Binding-site contacts:
Ligand atom C8 contacts residue ASN1101 of chain 1.C at 4.4 Å.
Ligand atom C1 contacts residue ASN1101 of chain 1.C at 1.4 Å.
Ligand atom O5 contacts residue ASN1101 of chain 1.C at 2.2 Å (h-bond).
Ligand atom O5 contacts residue PHE1106 of chain 1.C at 4.0 Å.
Ligand atom C3 contacts residue ASN1101 of chain 1.C at 3.7 Å.
Ligand atom C6 contacts residue HIS1104 of chain 1.C at 4.3 Å.
Ligand atom C2 contacts residue HIS1104 of chain 1.C at 3.8 Å.
Ligand atom C5 contacts residue HIS1104 of chain 1.C at 3.1 Å.
Ligand atom C4 contacts residue ASN1101 of chain 1.C at 4.1 Å.
Ligand atom N2 contacts residue ASN1101 of chain 1.C at 3.0 Å (h-bond).
Ligand atom C1 contacts residue HIS1104 of chain 1.C at 3.0 Å.
Ligand atom C2 contacts residue ASN1101 of chain 1.C at 2.4 Å.
Ligand atom O4 contacts residue HIS1104 of chain 1.C at 4.0 Å.
Ligand atom C3 contacts residue HIS1104 of chain 1.C at 3.5 Å.
Ligand atom C7 contacts residue ASN1101 of chain 1.C at 3.9 Å.
Ligand atom N2 contacts residue HIS1104 of chain 1.C at 4.2 Å.
Ligand atom O7 contacts residue ASN1101 of chain 1.C at 4.2 Å.
Ligand atom C4 contacts residue HIS1104 of chain 1.C at 3.7 Å.
Ligand atom O5 contacts residue HIS1104 of chain 1.C at 3.2 Å (h-bond).
Ligand atom C5 contacts residue ASN1101 of chain 1.C at 3.6 Å.

Sequence of chain 1.C:
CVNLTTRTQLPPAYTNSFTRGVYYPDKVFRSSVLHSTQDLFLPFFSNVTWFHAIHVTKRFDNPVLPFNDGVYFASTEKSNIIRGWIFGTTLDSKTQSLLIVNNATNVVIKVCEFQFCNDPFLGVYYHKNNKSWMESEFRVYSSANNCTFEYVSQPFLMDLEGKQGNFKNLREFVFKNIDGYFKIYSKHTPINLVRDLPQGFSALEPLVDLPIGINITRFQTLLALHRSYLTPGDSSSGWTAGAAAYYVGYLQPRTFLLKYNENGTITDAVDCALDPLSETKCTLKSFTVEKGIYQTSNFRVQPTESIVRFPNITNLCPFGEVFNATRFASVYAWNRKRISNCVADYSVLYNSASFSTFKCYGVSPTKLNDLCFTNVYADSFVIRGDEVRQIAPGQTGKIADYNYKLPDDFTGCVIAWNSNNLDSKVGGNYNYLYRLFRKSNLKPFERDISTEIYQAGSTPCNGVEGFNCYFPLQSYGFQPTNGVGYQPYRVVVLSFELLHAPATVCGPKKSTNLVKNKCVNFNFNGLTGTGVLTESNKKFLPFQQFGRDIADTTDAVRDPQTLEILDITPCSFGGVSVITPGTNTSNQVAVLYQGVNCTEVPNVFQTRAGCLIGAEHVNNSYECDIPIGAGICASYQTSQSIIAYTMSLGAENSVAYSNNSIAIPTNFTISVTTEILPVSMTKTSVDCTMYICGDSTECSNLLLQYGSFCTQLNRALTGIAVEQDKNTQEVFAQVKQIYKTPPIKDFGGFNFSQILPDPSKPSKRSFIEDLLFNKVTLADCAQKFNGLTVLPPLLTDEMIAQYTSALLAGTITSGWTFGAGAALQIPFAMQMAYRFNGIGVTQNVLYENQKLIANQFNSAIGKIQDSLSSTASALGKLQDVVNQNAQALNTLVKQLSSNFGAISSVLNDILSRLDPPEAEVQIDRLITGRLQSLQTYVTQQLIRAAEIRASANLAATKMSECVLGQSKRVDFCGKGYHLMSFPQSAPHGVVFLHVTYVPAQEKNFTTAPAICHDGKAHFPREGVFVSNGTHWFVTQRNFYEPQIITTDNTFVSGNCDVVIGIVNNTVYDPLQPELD

A protein and the small-molecule ligand that binds it are described below.
Small molecule (SMILES): CC(=O)N[C@@H]1[C@@H](O)[C@H](O)[C@@H](CO)O[C@H]1O